Sequence of chain 1.C:
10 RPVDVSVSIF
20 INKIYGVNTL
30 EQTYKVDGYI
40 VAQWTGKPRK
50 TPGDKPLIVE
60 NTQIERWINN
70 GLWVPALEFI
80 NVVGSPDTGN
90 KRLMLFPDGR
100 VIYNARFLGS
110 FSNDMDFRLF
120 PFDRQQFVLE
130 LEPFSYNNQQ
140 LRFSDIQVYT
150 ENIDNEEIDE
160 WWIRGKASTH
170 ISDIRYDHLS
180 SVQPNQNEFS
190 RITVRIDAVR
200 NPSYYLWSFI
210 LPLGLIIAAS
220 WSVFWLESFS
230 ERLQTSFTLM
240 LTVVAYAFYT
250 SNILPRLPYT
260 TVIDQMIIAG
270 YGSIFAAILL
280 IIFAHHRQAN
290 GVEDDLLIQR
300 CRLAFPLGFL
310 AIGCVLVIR

Sequence of chain 1.E:
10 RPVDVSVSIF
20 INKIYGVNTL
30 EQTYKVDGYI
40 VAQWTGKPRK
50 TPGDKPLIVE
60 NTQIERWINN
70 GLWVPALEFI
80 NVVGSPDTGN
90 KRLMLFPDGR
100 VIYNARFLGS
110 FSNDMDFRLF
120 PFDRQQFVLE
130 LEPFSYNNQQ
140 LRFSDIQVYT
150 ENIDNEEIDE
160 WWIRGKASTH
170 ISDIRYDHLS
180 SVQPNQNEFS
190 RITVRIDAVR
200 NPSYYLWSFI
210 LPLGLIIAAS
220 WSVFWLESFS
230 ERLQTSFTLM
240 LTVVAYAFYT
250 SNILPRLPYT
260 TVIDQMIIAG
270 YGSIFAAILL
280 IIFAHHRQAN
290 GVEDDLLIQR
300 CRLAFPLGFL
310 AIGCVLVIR

Sequence of chain 1.A:
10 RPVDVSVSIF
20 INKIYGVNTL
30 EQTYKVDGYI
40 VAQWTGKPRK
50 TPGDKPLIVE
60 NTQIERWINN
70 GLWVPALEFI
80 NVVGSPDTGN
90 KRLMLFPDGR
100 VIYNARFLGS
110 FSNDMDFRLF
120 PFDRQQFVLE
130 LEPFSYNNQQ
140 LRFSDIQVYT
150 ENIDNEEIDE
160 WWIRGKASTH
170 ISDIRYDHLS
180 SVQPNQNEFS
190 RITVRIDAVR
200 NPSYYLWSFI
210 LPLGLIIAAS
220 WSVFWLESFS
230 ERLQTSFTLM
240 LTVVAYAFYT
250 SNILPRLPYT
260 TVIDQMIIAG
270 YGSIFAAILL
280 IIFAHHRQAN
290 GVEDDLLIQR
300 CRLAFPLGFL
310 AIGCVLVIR

This protein binds this small molecule.
Small molecule (SMILES): FC(F)O[C@H](Cl)C(F)(F)F

Sequence of chain 1.B:
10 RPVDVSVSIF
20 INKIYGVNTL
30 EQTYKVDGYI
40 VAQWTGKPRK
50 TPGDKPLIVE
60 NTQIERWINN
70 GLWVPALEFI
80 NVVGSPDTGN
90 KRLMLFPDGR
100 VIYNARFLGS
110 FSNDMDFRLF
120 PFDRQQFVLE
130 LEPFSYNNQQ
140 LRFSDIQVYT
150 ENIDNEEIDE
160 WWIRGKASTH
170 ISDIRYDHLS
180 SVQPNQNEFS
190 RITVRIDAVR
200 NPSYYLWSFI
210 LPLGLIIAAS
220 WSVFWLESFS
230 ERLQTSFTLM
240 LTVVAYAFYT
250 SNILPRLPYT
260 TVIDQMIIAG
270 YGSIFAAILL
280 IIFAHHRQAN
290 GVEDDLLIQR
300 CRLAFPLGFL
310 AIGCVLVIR

Sequence of chain 1.D:
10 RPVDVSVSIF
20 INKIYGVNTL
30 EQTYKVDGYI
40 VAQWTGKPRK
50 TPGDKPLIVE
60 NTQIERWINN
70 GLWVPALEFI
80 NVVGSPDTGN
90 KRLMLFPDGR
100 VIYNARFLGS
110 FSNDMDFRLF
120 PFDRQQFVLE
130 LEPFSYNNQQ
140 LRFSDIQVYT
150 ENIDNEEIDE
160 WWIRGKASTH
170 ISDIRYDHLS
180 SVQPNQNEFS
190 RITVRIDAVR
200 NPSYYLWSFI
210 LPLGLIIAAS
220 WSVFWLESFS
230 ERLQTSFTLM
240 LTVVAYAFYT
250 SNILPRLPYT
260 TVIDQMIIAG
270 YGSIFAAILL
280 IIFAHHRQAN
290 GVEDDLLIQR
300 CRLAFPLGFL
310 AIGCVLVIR

Binding-site contacts:
Ligand atom CL1 contacts residue ALA244 of chain 1.B at 4.2 Å.
Ligand atom F05 contacts residue LEU240 of chain 1.A at 3.2 Å.
Ligand atom F01 contacts residue LEU240 of chain 1.B at 3.8 Å.
Ligand atom F03 contacts residue LEU240 of chain 1.D at 3.7 Å.
Ligand atom F05 contacts residue ALA244 of chain 1.E at 3.8 Å.
Ligand atom F02 contacts residue LEU240 of chain 1.D at 3.1 Å.
Ligand atom C01 contacts residue LEU240 of chain 1.E at 4.5 Å (hydrophobic).
Ligand atom F03 contacts residue LEU240 of chain 1.A at 4.2 Å.
Ligand atom F01 contacts residue LEU240 of chain 1.C at 3.3 Å.
Ligand atom F02 contacts residue LEU240 of chain 1.C at 4.2 Å.
Ligand atom F01 contacts residue LEU240 of chain 1.D at 4.0 Å.
Ligand atom F02 contacts residue ALA244 of chain 1.C at 4.0 Å.
Ligand atom CL1 contacts residue ALA244 of chain 1.C at 4.5 Å.
Ligand atom O01 contacts residue ALA244 of chain 1.E at 4.4 Å.
Ligand atom C03 contacts residue LEU240 of chain 1.B at 4.5 Å (hydrophobic).
Ligand atom F05 contacts residue ALA244 of chain 1.A at 3.2 Å.
Ligand atom F04 contacts residue ALA244 of chain 1.A at 3.2 Å.
Ligand atom F03 contacts residue LEU240 of chain 1.E at 3.3 Å.
Ligand atom C03 contacts residue LEU240 of chain 1.A at 3.9 Å (hydrophobic).
Ligand atom F05 contacts residue VAL243 of chain 1.A at 4.3 Å.
Ligand atom C01 contacts residue LEU240 of chain 1.C at 4.3 Å (hydrophobic).
Ligand atom C03 contacts residue ALA244 of chain 1.A at 3.8 Å (hydrophobic).
Ligand atom C01 contacts residue LEU240 of chain 1.D at 3.9 Å (hydrophobic).
Ligand atom F04 contacts residue LEU240 of chain 1.B at 4.0 Å.